Sequence of chain 1.A:
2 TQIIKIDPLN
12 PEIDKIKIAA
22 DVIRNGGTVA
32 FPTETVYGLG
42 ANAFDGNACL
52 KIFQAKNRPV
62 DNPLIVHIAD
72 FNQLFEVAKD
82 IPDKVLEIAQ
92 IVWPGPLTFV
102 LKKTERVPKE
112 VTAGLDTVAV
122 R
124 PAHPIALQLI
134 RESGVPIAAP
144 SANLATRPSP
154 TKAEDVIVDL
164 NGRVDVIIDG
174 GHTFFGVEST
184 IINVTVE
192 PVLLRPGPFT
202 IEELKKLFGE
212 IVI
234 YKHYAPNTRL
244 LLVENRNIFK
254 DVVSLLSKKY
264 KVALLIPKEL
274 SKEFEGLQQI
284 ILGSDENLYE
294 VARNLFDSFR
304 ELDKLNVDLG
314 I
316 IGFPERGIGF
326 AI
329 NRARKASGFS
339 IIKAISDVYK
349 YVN

Binding-site contacts:
Ligand atom OCA contacts residue GLU181 of chain 1.A at 3.4 Å.
Ligand atom N7 contacts residue PRO64 of chain 1.A at 3.3 Å.
Ligand atom N7 contacts residue ALA120 of chain 1.A at 3.3 Å.
Ligand atom OGX contacts residue ARG122 of chain 1.A at 3.0 Å (salt-bridge).
Ligand atom O3' contacts residue ARG59 of chain 1.A at 3.5 Å (salt-bridge).
Ligand atom OP3 contacts residue SER144 of chain 1.A at 2.9 Å (h-bond).
Ligand atom CBX contacts residue THR36 of chain 1.A at 3.4 Å.
Ligand atom C1' contacts residue ILE184 of chain 1.A at 3.7 Å (hydrophobic).
Ligand atom OP3 contacts residue MG1 of chain 1.B at 2.3 Å.
Ligand atom OX contacts residue GLU181 of chain 1.A at 3.6 Å.
Ligand atom N6 contacts residue THR118 of chain 1.A at 2.9 Å (h-bond).
Ligand atom C3' contacts residue ASN63 of chain 1.A at 3.3 Å.
Ligand atom OP1 contacts residue ARG196 of chain 1.A at 2.6 Å (salt-bridge).
Ligand atom C8 contacts residue PRO64 of chain 1.A at 3.4 Å (hydrophobic).
Ligand atom CX contacts residue THR36 of chain 1.A at 3.5 Å.
Ligand atom CCA contacts residue SER144 of chain 1.A at 3.2 Å.
Ligand atom O5' contacts residue ARG59 of chain 1.A at 3.1 Å (salt-bridge).
Ligand atom CGX contacts residue GLY39 of chain 1.A at 3.5 Å.
Ligand atom C3' contacts residue PRO64 of chain 1.A at 3.3 Å (hydrophobic).
Ligand atom OXT contacts residue SER182 of chain 1.A at 2.7 Å (h-bond).
Ligand atom OXT contacts residue ILE66 of chain 1.A at 3.3 Å.
Ligand atom C5' contacts residue PRO64 of chain 1.A at 3.3 Å (hydrophobic).
Ligand atom OX contacts residue THR36 of chain 1.A at 2.5 Å (h-bond).
Ligand atom OXT contacts residue ARG196 of chain 1.A at 3.1 Å (salt-bridge).
Ligand atom O4' contacts residue ILE184 of chain 1.A at 3.6 Å.
Ligand atom CGX contacts residue HIS68 of chain 1.A at 3.7 Å.
Ligand atom OCA contacts residue SER144 of chain 1.A at 3.5 Å (h-bond).
Ligand atom C8 contacts residue LEU65 of chain 1.A at 3.6 Å (hydrophobic).
Ligand atom O3' contacts residue ASN63 of chain 1.A at 2.6 Å (h-bond).
Ligand atom OGX contacts residue HIS68 of chain 1.A at 2.6 Å (h-bond).
Ligand atom OP2 contacts residue SER144 of chain 1.A at 3.4 Å (h-bond).
Ligand atom P contacts residue MG1 of chain 1.B at 3.6 Å.
Ligand atom OP2 contacts residue PRO143 of chain 1.A at 3.5 Å.
Ligand atom OX contacts residue SER182 of chain 1.A at 2.8 Å (h-bond).
Ligand atom C5 contacts residue PRO64 of chain 1.A at 3.7 Å (hydrophobic).
Ligand atom OP3 contacts residue PRO143 of chain 1.A at 3.4 Å.
Ligand atom C8 contacts residue ALA120 of chain 1.A at 3.4 Å (hydrophobic).
Ligand atom P contacts residue SER144 of chain 1.A at 3.6 Å.
Ligand atom OP3 contacts residue ARG59 of chain 1.A at 3.7 Å.
Ligand atom CX contacts residue SER182 of chain 1.A at 3.5 Å.

This small molecule binds to this protein.
Small molecule (SMILES): C[C@@H](O)[C@H](NC(=O)OP(=O)(O)OC[C@H]1O[C@@H](n2cnc3c(N)ncnc32)[C@H](O)[C@@H]1O)C(=O)O